Sequence of chain 1.C:
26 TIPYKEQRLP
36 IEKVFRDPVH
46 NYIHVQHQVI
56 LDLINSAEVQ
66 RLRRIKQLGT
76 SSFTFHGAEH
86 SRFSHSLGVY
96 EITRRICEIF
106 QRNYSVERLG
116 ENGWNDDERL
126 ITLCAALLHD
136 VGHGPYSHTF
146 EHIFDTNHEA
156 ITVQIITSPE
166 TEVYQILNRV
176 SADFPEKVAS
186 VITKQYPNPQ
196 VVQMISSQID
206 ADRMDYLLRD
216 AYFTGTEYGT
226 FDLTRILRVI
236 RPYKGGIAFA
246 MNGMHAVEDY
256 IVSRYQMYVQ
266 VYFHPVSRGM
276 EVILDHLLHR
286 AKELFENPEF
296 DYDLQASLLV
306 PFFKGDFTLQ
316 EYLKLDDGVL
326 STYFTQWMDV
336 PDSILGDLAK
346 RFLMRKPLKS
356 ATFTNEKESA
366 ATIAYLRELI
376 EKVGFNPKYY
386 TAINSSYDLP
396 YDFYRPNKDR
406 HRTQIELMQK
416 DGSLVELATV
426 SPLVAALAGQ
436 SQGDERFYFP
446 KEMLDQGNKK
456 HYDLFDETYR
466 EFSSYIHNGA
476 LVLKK

The protein below binds the small molecule below.
Small molecule (SMILES): Nc1nc2c(ncn2[C@H]2C[C@H](O)[C@@H](CO[P](=O)(O)O[P](=O)(O)OP(=O)(O)O)O2)c(=O)[nH]1

Sequence of chain 1.D:
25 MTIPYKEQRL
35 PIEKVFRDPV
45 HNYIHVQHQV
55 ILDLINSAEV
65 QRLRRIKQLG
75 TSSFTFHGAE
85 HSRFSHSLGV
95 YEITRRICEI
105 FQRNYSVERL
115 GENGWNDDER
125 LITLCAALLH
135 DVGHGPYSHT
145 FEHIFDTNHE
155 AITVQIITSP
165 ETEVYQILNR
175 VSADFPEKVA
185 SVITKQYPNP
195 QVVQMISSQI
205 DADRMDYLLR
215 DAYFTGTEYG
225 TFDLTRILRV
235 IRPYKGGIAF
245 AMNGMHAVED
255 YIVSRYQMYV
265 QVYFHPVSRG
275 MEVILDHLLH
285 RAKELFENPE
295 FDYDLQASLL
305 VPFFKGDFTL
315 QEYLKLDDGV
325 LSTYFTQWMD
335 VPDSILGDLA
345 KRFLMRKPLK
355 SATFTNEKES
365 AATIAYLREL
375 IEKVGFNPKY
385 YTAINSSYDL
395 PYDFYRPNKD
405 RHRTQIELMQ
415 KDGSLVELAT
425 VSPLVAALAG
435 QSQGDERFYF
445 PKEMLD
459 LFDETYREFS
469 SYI

Binding-site contacts:
Ligand atom O3A contacts residue VAL271 of chain 1.D at 3.6 Å.
Ligand atom C1' contacts residue THR79 of chain 1.D at 3.1 Å.
Ligand atom O6 contacts residue ARG350 of chain 1.D at 3.5 Å.
Ligand atom O2B contacts residue LYS354 of chain 1.D at 3.0 Å (salt-bridge).
Ligand atom N2 contacts residue ASN60 of chain 1.C at 3.1 Å (h-bond).
Ligand atom C6 contacts residue ARG350 of chain 1.D at 3.3 Å.
Ligand atom C2 contacts residue ASN60 of chain 1.C at 3.5 Å.
Ligand atom C5 contacts residue ARG68 of chain 1.C at 3.4 Å.
Ligand atom C4 contacts residue ARG350 of chain 1.D at 3.0 Å.
Ligand atom O5' contacts residue ARG350 of chain 1.D at 2.8 Å (salt-bridge).
Ligand atom N3 contacts residue PHE40 of chain 1.C at 3.5 Å.
Ligand atom C4 contacts residue PHE40 of chain 1.C at 3.3 Å (hydrophobic).
Ligand atom PA contacts residue ARG350 of chain 1.D at 3.6 Å.
Ligand atom N9 contacts residue ARG350 of chain 1.D at 3.4 Å (salt-bridge).
Ligand atom N2 contacts residue ARG350 of chain 1.D at 3.3 Å (salt-bridge).
Ligand atom O6 contacts residue GLN65 of chain 1.C at 3.1 Å (h-bond).
Ligand atom C8 contacts residue THR79 of chain 1.D at 3.3 Å.
Ligand atom O4' contacts residue ARG350 of chain 1.D at 2.9 Å (salt-bridge).
Ligand atom O6 contacts residue PHE88 of chain 1.C at 3.3 Å.
Ligand atom O2G contacts residue LYS38 of chain 1.C at 2.6 Å (salt-bridge).
Ligand atom C2 contacts residue ARG350 of chain 1.D at 3.1 Å.
Ligand atom O2A contacts residue ARG350 of chain 1.D at 2.6 Å (salt-bridge).
Ligand atom C5 contacts residue ARG350 of chain 1.D at 3.3 Å.
Ligand atom O3' contacts residue VAL39 of chain 1.C at 3.4 Å (h-bond).
Ligand atom O3B contacts residue LYS354 of chain 1.D at 3.5 Å (salt-bridge).
Ligand atom C8 contacts residue PHE78 of chain 1.D at 3.0 Å (hydrophobic).
Ligand atom C6 contacts residue ARG68 of chain 1.C at 3.5 Å.
Ligand atom N9 contacts residue PHE78 of chain 1.D at 3.4 Å (h-bond).
Ligand atom O1A contacts residue LYS38 of chain 1.C at 2.8 Å.
Ligand atom N1 contacts residue ASN60 of chain 1.C at 3.0 Å (h-bond).
Ligand atom O1B contacts residue LYS38 of chain 1.C at 3.0 Å (salt-bridge).
Ligand atom C5 contacts residue PHE78 of chain 1.D at 3.6 Å (hydrophobic).
Ligand atom C5 contacts residue PHE40 of chain 1.C at 3.4 Å (hydrophobic).
Ligand atom N3 contacts residue ARG350 of chain 1.D at 3.0 Å (salt-bridge).
Ligand atom N1 contacts residue ARG350 of chain 1.D at 3.5 Å (salt-bridge).
Ligand atom O6 contacts residue ARG68 of chain 1.C at 3.0 Å (salt-bridge).
Ligand atom N9 contacts residue THR79 of chain 1.D at 3.6 Å (h-bond).
Ligand atom O1G contacts residue LYS446 of chain 1.D at 3.1 Å (salt-bridge).
Ligand atom N7 contacts residue ARG68 of chain 1.C at 2.9 Å (salt-bridge).
Ligand atom N7 contacts residue PHE78 of chain 1.D at 3.2 Å (h-bond).